Sequence of chain 5.A:
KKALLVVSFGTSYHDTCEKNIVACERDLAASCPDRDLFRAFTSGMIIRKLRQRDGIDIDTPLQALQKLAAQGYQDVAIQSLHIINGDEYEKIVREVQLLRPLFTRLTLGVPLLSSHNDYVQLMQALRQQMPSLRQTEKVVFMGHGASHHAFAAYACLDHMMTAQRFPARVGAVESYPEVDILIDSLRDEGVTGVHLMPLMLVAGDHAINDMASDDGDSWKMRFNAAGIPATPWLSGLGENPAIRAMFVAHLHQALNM

Binding-site contacts:
Ligand atom O4D contacts residue GLY87 of chain 6.A at 3.4 Å.
Ligand atom O2C contacts residue LEU202 of chain 6.A at 2.9 Å (h-bond).
Ligand atom O4C contacts residue HIS207 of chain 6.A at 3.2 Å (h-bond).
Ligand atom CBB contacts residue HIS207 of chain 6.A at 3.4 Å.
Ligand atom O1C contacts residue LEU202 of chain 6.A at 3.3 Å (h-bond).
Ligand atom O4D contacts residue ASP88 of chain 6.A at 2.6 Å (salt-bridge).
Ligand atom CCB contacts residue HIS207 of chain 6.A at 3.2 Å.
Ligand atom CED contacts residue ASP88 of chain 6.A at 3.2 Å.
Ligand atom CCA contacts residue LYS92 of chain 6.A at 3.4 Å.
Ligand atom O1A contacts residue SER44 of chain 6.A at 3.4 Å.
Ligand atom O2C contacts residue MET201 of chain 6.A at 3.4 Å.
Ligand atom NC contacts residue HIS145 of chain 6.A at 3.2 Å (h-bond).
Ligand atom O1A contacts residue ALA71 of chain 5.A at 3.0 Å (h-bond).
Ligand atom CO contacts residue PHE10 of chain 6.A at 3.3 Å.
Ligand atom CAA contacts residue GLU89 of chain 6.A at 3.3 Å.
Ligand atom O2A contacts residue GLY73 of chain 5.A at 3.2 Å.
Ligand atom O1A contacts residue GLN72 of chain 5.A at 3.4 Å.
Ligand atom C4D contacts residue HIS145 of chain 6.A at 3.3 Å.
Ligand atom O2D contacts residue ILE84 of chain 6.A at 2.9 Å (h-bond).
Ligand atom CDD contacts residue GLY146 of chain 6.A at 3.4 Å.
Ligand atom NB contacts residue PHE10 of chain 6.A at 3.4 Å.
Ligand atom O3D contacts residue GLU89 of chain 6.A at 3.0 Å (salt-bridge).
Ligand atom O4C contacts residue ALA208 of chain 6.A at 3.1 Å (h-bond).
Ligand atom CBA contacts residue MET46 of chain 6.A at 3.2 Å (hydrophobic).
Ligand atom O1D contacts residue ILE84 of chain 6.A at 3.4 Å (h-bond).
Ligand atom O2A contacts residue LYS92 of chain 6.A at 2.7 Å (salt-bridge).
Ligand atom CDB contacts residue MET46 of chain 6.A at 3.4 Å (hydrophobic).
Ligand atom C4C contacts residue HIS145 of chain 6.A at 3.3 Å.
Ligand atom O2A contacts residue GLU89 of chain 6.A at 2.5 Å (salt-bridge).
Ligand atom O3D contacts residue ASP88 of chain 6.A at 3.2 Å (salt-bridge).
Ligand atom CO contacts residue HIS145 of chain 6.A at 3.3 Å.
Ligand atom O1D contacts residue HIS83 of chain 6.A at 3.3 Å.
Ligand atom CCA contacts residue GLU89 of chain 6.A at 3.4 Å.
Ligand atom ND contacts residue HIS145 of chain 6.A at 3.2 Å (h-bond).
Ligand atom O1C contacts residue VAL203 of chain 6.A at 2.9 Å (h-bond).
Ligand atom O1A contacts residue GLY45 of chain 6.A at 3.2 Å (h-bond).
Ligand atom O1A contacts residue LYS92 of chain 6.A at 3.4 Å (salt-bridge).
Ligand atom O1B contacts residue HIS207 of chain 6.A at 2.8 Å.
Ligand atom O4A contacts residue HIS145 of chain 6.A at 3.3 Å (h-bond).
Ligand atom O1D contacts residue ILE85 of chain 6.A at 3.1 Å (h-bond).

The small molecule below binds the protein below.
Small molecule (SMILES): C[C@]1(CC(=O)O)C(CCC(=O)O)=C2C=c3c(CC(=O)O)c(CCC(=O)O)c4n3[Co+2]35N6C(=CC1N23)[C@@H](CCC(=O)O)[C@](C)(CC(=O)O)C6=Cc1c(CC(=O)O)c(CCC(=O)O)c(n15)C=4

Sequence of chain 6.A:
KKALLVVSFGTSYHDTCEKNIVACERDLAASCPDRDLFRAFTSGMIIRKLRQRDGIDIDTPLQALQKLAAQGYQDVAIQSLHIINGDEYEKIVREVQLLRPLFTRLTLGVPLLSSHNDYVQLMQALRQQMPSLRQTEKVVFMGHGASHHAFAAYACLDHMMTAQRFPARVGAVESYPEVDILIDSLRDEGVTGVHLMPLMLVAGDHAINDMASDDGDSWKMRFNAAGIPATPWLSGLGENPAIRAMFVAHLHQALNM